A protein and the small-molecule ligand that binds it are described below.
Small molecule (SMILES): COC(=O)[C@H]1[C@H]2C[C@@H]3c4[nH]c5cc(OC)ccc5c4CCN3C[C@H]2C[C@@H](OC(=O)c2cc(OC)c(OC)c(OC)c2)[C@@H]1OC

Binding-site contacts:
Ligand atom C12 contacts residue VAL261 of chain 1.B at 3.5 Å (hydrophobic).
Ligand atom O43 contacts residue LEU178 of chain 1.B at 3.2 Å.
Ligand atom C1 contacts residue LEU181 of chain 1.B at 2.8 Å (hydrophobic).
Ligand atom C27 contacts residue GLU265 of chain 1.B at 3.1 Å.
Ligand atom C40 contacts residue TYR375 of chain 1.B at 3.4 Å (hydrophobic).
Ligand atom O39 contacts residue ALA378 of chain 1.B at 3.5 Å.
Ligand atom C36 contacts residue TYR375 of chain 1.B at 3.8 Å (hydrophobic).
Ligand atom C22 contacts residue VAL261 of chain 1.B at 3.6 Å (hydrophobic).
Ligand atom C17 contacts residue ASN35 of chain 1.B at 3.5 Å.
Ligand atom N21 contacts residue VAL261 of chain 1.B at 3.6 Å.
Ligand atom C20 contacts residue ASN35 of chain 1.B at 3.5 Å.
Ligand atom O32 contacts residue TYR294 of chain 1.B at 3.9 Å.
Ligand atom C38 contacts residue PHE382 of chain 1.B at 3.7 Å (hydrophobic).
Ligand atom C37 contacts residue TYR375 of chain 1.B at 3.7 Å (hydrophobic).
Ligand atom C22 contacts residue GLU265 of chain 1.B at 3.7 Å.
Ligand atom C26 contacts residue GLU265 of chain 1.B at 3.8 Å.
Ligand atom C42 contacts residue TYR375 of chain 1.B at 3.8 Å (hydrophobic).
Ligand atom O18 contacts residue ASN35 of chain 1.B at 3.4 Å (h-bond).
Ligand atom C20 contacts residue PHE38 of chain 1.B at 3.4 Å (hydrophobic).
Ligand atom C14 contacts residue ASN258 of chain 1.B at 3.7 Å.
Ligand atom C7 contacts residue TYR294 of chain 1.B at 3.9 Å (hydrophobic).
Ligand atom C13 contacts residue ASN258 of chain 1.B at 3.4 Å.
Ligand atom C26 contacts residue THR39 of chain 1.B at 3.8 Å.
Ligand atom C35 contacts residue LEU178 of chain 1.B at 3.8 Å (hydrophobic).
Ligand atom C1 contacts residue ASN35 of chain 1.B at 3.4 Å.
Ligand atom N8 contacts residue ASN258 of chain 1.B at 3.8 Å.
Ligand atom C29 contacts residue ALA189 of chain 1.B at 3.5 Å (hydrophobic).
Ligand atom C42 contacts residue VAL374 of chain 1.B at 3.7 Å (hydrophobic).
Ligand atom C29 contacts residue PHE287 of chain 1.B at 3.4 Å (hydrophobic).
Ligand atom O39 contacts residue TYR375 of chain 1.B at 3.1 Å.
Ligand atom O28 contacts residue THR39 of chain 1.B at 3.0 Å.
Ligand atom C23 contacts residue VAL261 of chain 1.B at 3.5 Å (hydrophobic).
Ligand atom C10 contacts residue ALA290 of chain 1.B at 3.9 Å (hydrophobic).
Ligand atom C29 contacts residue THR39 of chain 1.B at 3.8 Å.
Ligand atom O19 contacts residue ASN35 of chain 1.B at 3.4 Å (h-bond).
Ligand atom C40 contacts residue ASP379 of chain 1.B at 3.7 Å.
Ligand atom O41 contacts residue TYR375 of chain 1.B at 3.4 Å.
Ligand atom C11 contacts residue VAL261 of chain 1.B at 3.4 Å (hydrophobic).
Ligand atom C40 contacts residue ALA378 of chain 1.B at 3.8 Å (hydrophobic).
Ligand atom O28 contacts residue ALA189 of chain 1.B at 3.9 Å.

Sequence of chain 1.B:
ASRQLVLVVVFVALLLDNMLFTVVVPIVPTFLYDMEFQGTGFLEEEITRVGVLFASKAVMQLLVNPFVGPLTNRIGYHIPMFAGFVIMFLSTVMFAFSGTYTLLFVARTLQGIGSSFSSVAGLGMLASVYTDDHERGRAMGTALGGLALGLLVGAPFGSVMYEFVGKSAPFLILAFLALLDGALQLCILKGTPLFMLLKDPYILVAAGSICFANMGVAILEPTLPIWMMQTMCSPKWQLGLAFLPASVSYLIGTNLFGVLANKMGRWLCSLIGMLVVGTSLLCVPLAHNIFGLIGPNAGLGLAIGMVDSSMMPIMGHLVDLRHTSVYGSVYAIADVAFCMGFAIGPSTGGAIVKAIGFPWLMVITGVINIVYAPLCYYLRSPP